A small-molecule ligand and the protein it binds are described below.
Small molecule (SMILES): OC[C@H]1O[C@@H](O[C@H]2[C@H](O)[C@@H](O)[C@H](O[C@H]3[C@H](O)[C@@H](O)[C@H](O[C@H]4[C@H](O)[C@@H](O)[C@H](O)O[C@@H]4CO)O[C@@H]3CO)O[C@@H]2CO)[C@H](O)[C@@H](O)[C@@H]1O

Binding-site contacts:
Ligand atom O2 contacts residue TRP184 of chain 1.B at 3.6 Å.
Ligand atom O2 contacts residue LYS81 of chain 1.B at 3.3 Å (salt-bridge).
Ligand atom C5 contacts residue THR153 of chain 1.B at 3.3 Å.
Ligand atom O6 contacts residue GLU239 of chain 1.B at 3.1 Å (salt-bridge).
Ligand atom C5 contacts residue GLU142 of chain 1.B at 3.5 Å.
Ligand atom O6 contacts residue TRP34 of chain 1.B at 2.9 Å (h-bond).
Ligand atom O6 contacts residue ARG68 of chain 1.B at 2.9 Å (salt-bridge).
Ligand atom O2 contacts residue ARG68 of chain 1.B at 3.4 Å (salt-bridge).
Ligand atom O3 contacts residue TYR188 of chain 1.B at 2.8 Å (h-bond).
Ligand atom O6 contacts residue TYR73 of chain 1.B at 3.5 Å.
Ligand atom O4 contacts residue THR153 of chain 1.B at 3.2 Å (h-bond).
Ligand atom O5 contacts residue GLU239 of chain 1.B at 2.6 Å (salt-bridge).
Ligand atom O4 contacts residue GLU239 of chain 1.B at 3.0 Å (salt-bridge).
Ligand atom C2 contacts residue ARG68 of chain 1.B at 3.4 Å.
Ligand atom C6 contacts residue TYR73 of chain 1.B at 3.6 Å (hydrophobic).
Ligand atom O3 contacts residue ARG68 of chain 1.B at 3.0 Å (salt-bridge).
Ligand atom C3 contacts residue TYR188 of chain 1.B at 3.6 Å (hydrophobic).
Ligand atom O3 contacts residue GLU239 of chain 1.B at 2.6 Å (salt-bridge).
Ligand atom O6 contacts residue THR153 of chain 1.B at 3.2 Å (h-bond).
Ligand atom C3 contacts residue GLU142 of chain 1.B at 3.3 Å.
Ligand atom C6 contacts residue GLU239 of chain 1.B at 3.5 Å.
Ligand atom C3 contacts residue GLU239 of chain 1.B at 3.2 Å.
Ligand atom O3 contacts residue LYS81 of chain 1.B at 2.9 Å (salt-bridge).
Ligand atom O3 contacts residue TRP146 of chain 1.B at 3.5 Å.
Ligand atom C6 contacts residue THR153 of chain 1.B at 2.9 Å.
Ligand atom O4 contacts residue GLY155 of chain 1.B at 3.5 Å (h-bond).
Ligand atom O3 contacts residue MET144 of chain 1.B at 3.5 Å (h-bond).
Ligand atom C1 contacts residue GLU239 of chain 1.B at 3.4 Å.
Ligand atom C6 contacts residue ARG68 of chain 1.B at 3.3 Å.
Ligand atom C6 contacts residue TRP184 of chain 1.B at 3.5 Å (hydrophobic).
Ligand atom O2 contacts residue GLU142 of chain 1.B at 2.8 Å (salt-bridge).
Ligand atom C6 contacts residue TYR69 of chain 1.B at 3.6 Å (hydrophobic).
Ligand atom C5 contacts residue ARG68 of chain 1.B at 3.5 Å.
Ligand atom C6 contacts residue LEU152 of chain 1.B at 3.5 Å (hydrophobic).
Ligand atom C2 contacts residue TYR188 of chain 1.B at 3.4 Å (hydrophobic).
Ligand atom O2 contacts residue THR153 of chain 1.B at 3.0 Å (h-bond).
Ligand atom O2 contacts residue ASN32 of chain 1.B at 3.0 Å (h-bond).
Ligand atom C1 contacts residue GLU142 of chain 1.B at 3.6 Å.
Ligand atom O3 contacts residue TRP186 of chain 1.B at 3.5 Å.
Ligand atom O2 contacts residue TRP146 of chain 1.B at 3.3 Å.

Sequence of chain 1.B:
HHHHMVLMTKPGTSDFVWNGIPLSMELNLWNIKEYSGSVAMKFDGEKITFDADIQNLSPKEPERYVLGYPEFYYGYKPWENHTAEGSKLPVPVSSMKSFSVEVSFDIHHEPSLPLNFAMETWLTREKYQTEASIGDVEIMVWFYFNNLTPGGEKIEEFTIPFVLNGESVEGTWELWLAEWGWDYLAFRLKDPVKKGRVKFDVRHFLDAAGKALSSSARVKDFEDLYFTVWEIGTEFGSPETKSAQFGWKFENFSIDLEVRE